Sequence of chain 1.C:
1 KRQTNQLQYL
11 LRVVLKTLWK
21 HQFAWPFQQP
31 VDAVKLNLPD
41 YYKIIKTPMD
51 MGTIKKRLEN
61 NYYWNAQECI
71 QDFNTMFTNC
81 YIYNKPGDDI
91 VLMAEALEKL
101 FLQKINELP

The small molecule below binds the protein below.
Small molecule (SMILES): CCS(=O)(=O)Nc1ccc(Oc2ccc(F)cc2F)c(-c2cn(C)c(=O)c3[nH]ccc23)c1

Binding-site contacts:
Ligand atom C22 contacts residue PRO26 of chain 1.C at 3.4 Å (hydrophobic).
Ligand atom C3 contacts residue ILE90 of chain 1.C at 3.8 Å (hydrophobic).
Ligand atom C21 contacts residue VAL31 of chain 1.C at 3.6 Å (hydrophobic).
Ligand atom C6 contacts residue PRO26 of chain 1.C at 3.8 Å (hydrophobic).
Ligand atom C19 contacts residue ILE90 of chain 1.C at 3.6 Å (hydrophobic).
Ligand atom C17 contacts residue ILE90 of chain 1.C at 3.7 Å (hydrophobic).
Ligand atom C22 contacts residue PRO30 of chain 1.C at 3.5 Å (hydrophobic).
Ligand atom O28 contacts residue VAL31 of chain 1.C at 3.5 Å.
Ligand atom C17 contacts residue PRO26 of chain 1.C at 3.5 Å (hydrophobic).
Ligand atom C16 contacts residue ILE90 of chain 1.C at 3.7 Å (hydrophobic).
Ligand atom C1 contacts residue SO41 of chain 1.H at 3.7 Å.
Ligand atom C2 contacts residue TRP25 of chain 1.C at 3.5 Å (hydrophobic).
Ligand atom S32 contacts residue SO41 of chain 1.H at 3.6 Å.
Ligand atom C21 contacts residue PHE27 of chain 1.C at 3.7 Å (hydrophobic).
Ligand atom C20 contacts residue PRO26 of chain 1.C at 3.5 Å (hydrophobic).
Ligand atom C19 contacts residue ASN84 of chain 1.C at 3.8 Å.
Ligand atom C10 contacts residue LEU36 of chain 1.C at 3.7 Å (hydrophobic).
Ligand atom C8 contacts residue ASN84 of chain 1.C at 3.7 Å.
Ligand atom O27 contacts residue LYS35 of chain 1.C at 3.1 Å (salt-bridge).
Ligand atom O28 contacts residue ASP32 of chain 1.C at 2.8 Å (salt-bridge).
Ligand atom O26 contacts residue ASN84 of chain 1.C at 2.9 Å (h-bond).
Ligand atom N23 contacts residue ASN84 of chain 1.C at 2.9 Å (h-bond).
Ligand atom F31 contacts residue LEU36 of chain 1.C at 3.8 Å.
Ligand atom N24 contacts residue ILE90 of chain 1.C at 3.7 Å.
Ligand atom O29 contacts residue ILE90 of chain 1.C at 3.7 Å.
Ligand atom N25 contacts residue LYS35 of chain 1.C at 3.8 Å.
Ligand atom O27 contacts residue SO41 of chain 1.H at 3.2 Å (h-bond).
Ligand atom C12 contacts residue PRO26 of chain 1.C at 3.6 Å (hydrophobic).
Ligand atom C10 contacts residue PRO26 of chain 1.C at 3.6 Å (hydrophobic).
Ligand atom C11 contacts residue LEU36 of chain 1.C at 3.8 Å (hydrophobic).
Ligand atom N25 contacts residue SO41 of chain 1.H at 3.0 Å (h-bond).
Ligand atom C1 contacts residue TRP25 of chain 1.C at 3.6 Å (hydrophobic).
Ligand atom C20 contacts residue TRP25 of chain 1.C at 3.4 Å (hydrophobic).
Ligand atom C22 contacts residue GLN29 of chain 1.C at 3.5 Å.
Ligand atom C6 contacts residue LEU36 of chain 1.C at 3.4 Å (hydrophobic).
Ligand atom O28 contacts residue PRO30 of chain 1.C at 3.7 Å.
Ligand atom O28 contacts residue LEU36 of chain 1.C at 3.3 Å.
Ligand atom C18 contacts residue ILE90 of chain 1.C at 3.9 Å (hydrophobic).
Ligand atom N24 contacts residue VAL31 of chain 1.C at 3.6 Å.
Ligand atom C20 contacts residue SO41 of chain 1.H at 3.2 Å.